Sequence of chain 2.A:
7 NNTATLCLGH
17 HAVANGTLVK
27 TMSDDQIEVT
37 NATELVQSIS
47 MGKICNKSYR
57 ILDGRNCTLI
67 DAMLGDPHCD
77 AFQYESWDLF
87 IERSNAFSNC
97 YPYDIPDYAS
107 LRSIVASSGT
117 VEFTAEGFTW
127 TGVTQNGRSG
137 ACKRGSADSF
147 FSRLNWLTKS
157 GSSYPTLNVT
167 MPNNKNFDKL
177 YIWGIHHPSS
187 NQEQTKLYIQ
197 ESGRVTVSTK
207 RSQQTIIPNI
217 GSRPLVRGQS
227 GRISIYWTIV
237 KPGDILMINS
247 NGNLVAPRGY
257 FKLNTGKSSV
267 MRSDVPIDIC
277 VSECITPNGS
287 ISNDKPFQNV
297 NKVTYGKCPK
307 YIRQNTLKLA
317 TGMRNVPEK

Binding-site contacts:
Ligand atom C8 contacts residue GLN225 of chain 2.A at 3.9 Å.
Ligand atom O8 contacts residue TYR97 of chain 2.A at 2.8 Å (h-bond).
Ligand atom O1A contacts residue GLY136 of chain 2.A at 2.7 Å (h-bond).
Ligand atom O4 contacts residue ARG134 of chain 2.A at 3.8 Å.
Ligand atom O8 contacts residue LYS192 of chain 2.A at 3.0 Å (salt-bridge).
Ligand atom C10 contacts residue ARG134 of chain 2.A at 3.8 Å.
Ligand atom O8 contacts residue TRP152 of chain 2.A at 3.7 Å.
Ligand atom O9 contacts residue TYR97 of chain 2.A at 2.9 Å (h-bond).
Ligand atom O4 contacts residue GLN225 of chain 2.A at 2.7 Å (h-bond).
Ligand atom O1A contacts residue GLN225 of chain 2.A at 3.6 Å (h-bond).
Ligand atom O1A contacts residue SER135 of chain 2.A at 3.3 Å (h-bond).
Ligand atom C8 contacts residue TYR97 of chain 2.A at 3.7 Å (hydrophobic).
Ligand atom C9 contacts residue HIS182 of chain 2.A at 3.2 Å.
Ligand atom O7A contacts residue LYS192 of chain 2.A at 3.3 Å (salt-bridge).
Ligand atom C1 contacts residue GLY136 of chain 2.A at 3.7 Å.
Ligand atom O1B contacts residue SER135 of chain 2.A at 2.8 Å (h-bond).
Ligand atom S contacts residue LYS192 of chain 2.A at 3.6 Å (salt-bridge).
Ligand atom O7 contacts residue LEU193 of chain 2.A at 3.5 Å.
Ligand atom O10 contacts residue TRP152 of chain 2.A at 3.8 Å.
Ligand atom C11 contacts residue LEU193 of chain 2.A at 3.2 Å (hydrophobic).
Ligand atom C5 contacts residue ARG134 of chain 2.A at 3.7 Å.
Ligand atom C1 contacts residue SER135 of chain 2.A at 3.4 Å.
Ligand atom C9 contacts residue GLU189 of chain 2.A at 3.5 Å.
Ligand atom N5 contacts residue ARG134 of chain 2.A at 2.9 Å (salt-bridge).
Ligand atom C4 contacts residue ARG134 of chain 2.A at 3.4 Å.
Ligand atom C4 contacts residue GLN225 of chain 2.A at 3.7 Å.
Ligand atom C2 contacts residue GLN225 of chain 2.A at 3.5 Å.
Ligand atom C8 contacts residue GLU189 of chain 2.A at 3.8 Å.
Ligand atom O10 contacts residue THR154 of chain 2.A at 3.9 Å.
Ligand atom O8 contacts residue GLN225 of chain 2.A at 3.0 Å (h-bond).
Ligand atom O10 contacts residue ARG134 of chain 2.A at 3.8 Å.
Ligand atom O9 contacts residue HIS182 of chain 2.A at 3.2 Å (h-bond).
Ligand atom O1B contacts residue GLN225 of chain 2.A at 2.9 Å (h-bond).
Ligand atom O9 contacts residue LYS192 of chain 2.A at 3.8 Å.
Ligand atom C7 contacts residue TRP152 of chain 2.A at 3.7 Å (hydrophobic).
Ligand atom C9 contacts residue TYR97 of chain 2.A at 3.4 Å (hydrophobic).
Ligand atom O10 contacts residue GLY133 of chain 2.A at 3.8 Å.
Ligand atom C1 contacts residue GLN225 of chain 2.A at 3.1 Å.
Ligand atom O9 contacts residue GLU189 of chain 2.A at 3.0 Å (salt-bridge).
Ligand atom O3 contacts residue GLN225 of chain 2.A at 3.2 Å (h-bond).

A protein and the small-molecule ligand that binds it are described below.
Small molecule (SMILES): CC(=O)N[C@@H]1[C@@H](O)[C@H](O[C@@H]2O[C@H](CO)[C@H](O)[C@H](O[C@]3(C(=O)O)C[C@H](O)[C@@H](NC(C)=O)[C@H]([C@H](O)[C@H](O)CO)O3)[C@H]2O)[C@@H](COS(=O)(=O)O)O[C@H]1O